The protein below binds the small molecule below.
Small molecule (SMILES): COc1nc2c(cc1-c1c(C)noc1C)ncc1[nH]c(=O)n(-c3ccccc3OC(F)(F)F)c12

Binding-site contacts:
Ligand atom N10 contacts residue LEU51 of chain 1.A at 3.9 Å.
Ligand atom C47 contacts residue ASN99 of chain 1.A at 3.7 Å.
Ligand atom C34 contacts residue LEU51 of chain 1.A at 3.5 Å (hydrophobic).
Ligand atom N33 contacts residue LEU51 of chain 1.A at 3.7 Å.
Ligand atom C30 contacts residue TRP40 of chain 1.A at 3.6 Å (hydrophobic).
Ligand atom C26 contacts residue TRP40 of chain 1.A at 3.5 Å (hydrophobic).
Ligand atom C01 contacts residue ILE105 of chain 1.A at 3.8 Å (hydrophobic).
Ligand atom C35 contacts residue LEU51 of chain 1.A at 4.0 Å (hydrophobic).
Ligand atom C40 contacts residue PHE42 of chain 1.A at 3.2 Å (hydrophobic).
Ligand atom O21 contacts residue TRP40 of chain 1.A at 3.4 Å.
Ligand atom C35 contacts residue PRO41 of chain 1.A at 3.5 Å (hydrophobic).
Ligand atom F24 contacts residue PRO41 of chain 1.A at 3.0 Å.
Ligand atom O05 contacts residue ILE105 of chain 1.A at 3.4 Å.
Ligand atom F24 contacts residue TRP40 of chain 1.A at 3.3 Å.
Ligand atom C09 contacts residue LEU51 of chain 1.A at 3.7 Å (hydrophobic).
Ligand atom N44 contacts residue ASN99 of chain 1.A at 3.8 Å.
Ligand atom C38 contacts residue ILE105 of chain 1.A at 4.0 Å (hydrophobic).
Ligand atom C22 contacts residue TRP40 of chain 1.A at 3.9 Å (hydrophobic).
Ligand atom C31 contacts residue LEU51 of chain 1.A at 4.0 Å (hydrophobic).
Ligand atom N10 contacts residue TRP40 of chain 1.A at 3.9 Å.
Ligand atom C46 contacts residue ASN99 of chain 1.A at 3.7 Å.
Ligand atom O45 contacts residue ASN99 of chain 1.A at 3.1 Å (h-bond).
Ligand atom F23 contacts residue ILE105 of chain 1.A at 3.3 Å.
Ligand atom F24 contacts residue MET108 of chain 1.A at 3.5 Å.
Ligand atom C26 contacts residue LEU51 of chain 1.A at 4.0 Å (hydrophobic).
Ligand atom C30 contacts residue LEU51 of chain 1.A at 3.6 Å (hydrophobic).
Ligand atom C39 contacts residue ILE105 of chain 1.A at 3.9 Å (hydrophobic).
Ligand atom C40 contacts residue PRO41 of chain 1.A at 3.7 Å (hydrophobic).
Ligand atom N28 contacts residue LEU51 of chain 1.A at 3.8 Å.
Ligand atom C06 contacts residue ILE105 of chain 1.A at 3.9 Å (hydrophobic).
Ligand atom F24 contacts residue ILE105 of chain 1.A at 3.7 Å.
Ligand atom N44 contacts residue CYS95 of chain 1.A at 3.8 Å.
Ligand atom O27 contacts residue TRP40 of chain 1.A at 3.8 Å.
Ligand atom C47 contacts residue TYR98 of chain 1.A at 3.8 Å (hydrophobic).
Ligand atom N28 contacts residue TRP40 of chain 1.A at 3.2 Å.
Ligand atom C08 contacts residue LEU51 of chain 1.A at 3.8 Å (hydrophobic).
Ligand atom N33 contacts residue PRO41 of chain 1.A at 3.5 Å (h-bond).
Ligand atom C34 contacts residue PRO41 of chain 1.A at 3.7 Å (hydrophobic).
Ligand atom F25 contacts residue TRP40 of chain 1.A at 3.9 Å.
Ligand atom C47 contacts residue LEU53 of chain 1.A at 3.7 Å (hydrophobic).

Sequence of chain 1.A:
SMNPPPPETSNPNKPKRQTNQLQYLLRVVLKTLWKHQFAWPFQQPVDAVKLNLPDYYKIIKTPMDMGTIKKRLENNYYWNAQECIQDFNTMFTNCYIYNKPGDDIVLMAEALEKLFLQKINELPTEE